Binding-site contacts:
Ligand atom C5 contacts residue ARG13 of chain 1.B at 3.9 Å.
Ligand atom C5 contacts residue MET98 of chain 1.B at 3.6 Å (hydrophobic).
Ligand atom N2 contacts residue GLY12 of chain 1.B at 3.9 Å.
Ligand atom O14 contacts residue LEU198 of chain 1.B at 3.9 Å.
Ligand atom N12 contacts residue TRP103 of chain 1.B at 3.3 Å (h-bond).
Ligand atom C3 contacts residue GLY12 of chain 1.B at 3.9 Å.
Ligand atom C4 contacts residue MET98 of chain 1.B at 4.1 Å (hydrophobic).
Ligand atom O27 contacts residue ALA104 of chain 1.B at 3.0 Å (h-bond).
Ligand atom C25 contacts residue GLN35 of chain 1.B at 3.4 Å.
Ligand atom N15 contacts residue MET10 of chain 1.B at 4.1 Å.
Ligand atom C20 contacts residue TRP103 of chain 1.B at 4.2 Å (hydrophobic).
Ligand atom O14 contacts residue TRP103 of chain 1.B at 3.8 Å.
Ligand atom C6 contacts residue MET98 of chain 1.B at 3.7 Å (hydrophobic).
Ligand atom C6 contacts residue CYS155 of chain 1.B at 3.8 Å (hydrophobic).
Ligand atom C1 contacts residue GLY12 of chain 1.B at 3.9 Å.
Ligand atom C7 contacts residue GLY12 of chain 1.B at 3.9 Å.
Ligand atom C16 contacts residue TRP103 of chain 1.B at 4.1 Å (hydrophobic).
Ligand atom C9 contacts residue MET10 of chain 1.B at 3.9 Å (hydrophobic).
Ligand atom C11 contacts residue GSH1 of chain 1.J at 4.0 Å.
Ligand atom C1 contacts residue MET98 of chain 1.B at 3.4 Å (hydrophobic).
Ligand atom C17 contacts residue GSH1 of chain 1.J at 4.1 Å.
Ligand atom C11 contacts residue TRP103 of chain 1.B at 3.2 Å (hydrophobic).
Ligand atom C6 contacts residue TYR151 of chain 1.B at 3.8 Å (hydrophobic).
Ligand atom N12 contacts residue ARG13 of chain 1.B at 4.1 Å.
Ligand atom C4 contacts residue ARG13 of chain 1.B at 3.6 Å.
Ligand atom C5 contacts residue TYR151 of chain 1.B at 3.5 Å (hydrophobic).
Ligand atom C7 contacts residue TRP103 of chain 1.B at 4.0 Å (hydrophobic).
Ligand atom C9 contacts residue GLY12 of chain 1.B at 4.0 Å.
Ligand atom C13 contacts residue MET10 of chain 1.B at 3.8 Å (hydrophobic).
Ligand atom C10 contacts residue MET10 of chain 1.B at 4.0 Å (hydrophobic).
Ligand atom N2 contacts residue MET98 of chain 1.B at 3.8 Å.
Ligand atom C18 contacts residue ALA104 of chain 1.B at 4.1 Å (hydrophobic).
Ligand atom O14 contacts residue MET10 of chain 1.B at 3.9 Å.
Ligand atom C10 contacts residue TRP103 of chain 1.B at 3.7 Å (hydrophobic).
Ligand atom C13 contacts residue TRP103 of chain 1.B at 3.5 Å (hydrophobic).
Ligand atom N15 contacts residue GSH1 of chain 1.J at 3.8 Å.
Ligand atom N8 contacts residue GLY12 of chain 1.B at 3.4 Å.
Ligand atom C26 contacts residue GLN35 of chain 1.B at 3.1 Å.
Ligand atom N15 contacts residue TRP103 of chain 1.B at 3.7 Å.
Ligand atom C21 contacts residue TRP103 of chain 1.B at 4.0 Å (hydrophobic).

Sequence of chain 1.B:
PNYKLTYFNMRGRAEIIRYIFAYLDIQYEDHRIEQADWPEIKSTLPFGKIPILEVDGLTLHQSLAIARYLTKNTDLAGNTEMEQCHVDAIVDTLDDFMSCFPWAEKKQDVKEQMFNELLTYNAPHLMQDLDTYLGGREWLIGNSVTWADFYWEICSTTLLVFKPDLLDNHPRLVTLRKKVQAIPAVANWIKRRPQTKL

The protein below binds the small molecule below.
Small molecule (SMILES): O=C(Nc1ccc(N2CCCC2=O)cc1)c1cnc(-c2ccccn2)nc1